Binding-site contacts:
Ligand atom O7 contacts residue HIS1076 of chain 1.A at 4.3 Å.
Ligand atom C2 contacts residue THR1075 of chain 1.A at 3.9 Å.
Ligand atom O6 contacts residue ASN1073 of chain 1.A at 4.4 Å.
Ligand atom C5 contacts residue ASN1073 of chain 1.A at 4.1 Å.
Ligand atom O5 contacts residue ASN1073 of chain 1.A at 2.8 Å (h-bond).
Ligand atom C1 contacts residue ASN1073 of chain 1.A at 2.9 Å.
Ligand atom C6 contacts residue ASN1073 of chain 1.A at 4.5 Å.
Ligand atom C8 contacts residue THR1075 of chain 1.A at 4.2 Å.
Ligand atom C7 contacts residue THR1075 of chain 1.A at 4.0 Å.
Ligand atom C5 contacts residue HIS1076 of chain 1.A at 3.5 Å.
Ligand atom N2 contacts residue THR1075 of chain 1.A at 3.4 Å (h-bond).
Ligand atom O7 contacts residue ASN1073 of chain 1.A at 4.3 Å.
Ligand atom C8 contacts residue HIS1076 of chain 1.A at 4.5 Å.
Ligand atom C2 contacts residue ASN1073 of chain 1.A at 4.3 Å.
Ligand atom O5 contacts residue HIS1076 of chain 1.A at 3.8 Å.
Ligand atom C1 contacts residue HIS1076 of chain 1.A at 3.6 Å.
Ligand atom C6 contacts residue HIS1076 of chain 1.A at 4.3 Å.
Ligand atom C3 contacts residue THR1075 of chain 1.A at 4.3 Å.
Ligand atom C1 contacts residue THR1075 of chain 1.A at 3.4 Å.

The small molecule below binds the protein below.
Small molecule (SMILES): CC(=O)N[C@H]1[C@H](O[C@H]2[C@H](O)[C@@H](NC(C)=O)CO[C@@H]2CO)O[C@H](CO)[C@@H](O)[C@@H]1O

Sequence of chain 1.A:
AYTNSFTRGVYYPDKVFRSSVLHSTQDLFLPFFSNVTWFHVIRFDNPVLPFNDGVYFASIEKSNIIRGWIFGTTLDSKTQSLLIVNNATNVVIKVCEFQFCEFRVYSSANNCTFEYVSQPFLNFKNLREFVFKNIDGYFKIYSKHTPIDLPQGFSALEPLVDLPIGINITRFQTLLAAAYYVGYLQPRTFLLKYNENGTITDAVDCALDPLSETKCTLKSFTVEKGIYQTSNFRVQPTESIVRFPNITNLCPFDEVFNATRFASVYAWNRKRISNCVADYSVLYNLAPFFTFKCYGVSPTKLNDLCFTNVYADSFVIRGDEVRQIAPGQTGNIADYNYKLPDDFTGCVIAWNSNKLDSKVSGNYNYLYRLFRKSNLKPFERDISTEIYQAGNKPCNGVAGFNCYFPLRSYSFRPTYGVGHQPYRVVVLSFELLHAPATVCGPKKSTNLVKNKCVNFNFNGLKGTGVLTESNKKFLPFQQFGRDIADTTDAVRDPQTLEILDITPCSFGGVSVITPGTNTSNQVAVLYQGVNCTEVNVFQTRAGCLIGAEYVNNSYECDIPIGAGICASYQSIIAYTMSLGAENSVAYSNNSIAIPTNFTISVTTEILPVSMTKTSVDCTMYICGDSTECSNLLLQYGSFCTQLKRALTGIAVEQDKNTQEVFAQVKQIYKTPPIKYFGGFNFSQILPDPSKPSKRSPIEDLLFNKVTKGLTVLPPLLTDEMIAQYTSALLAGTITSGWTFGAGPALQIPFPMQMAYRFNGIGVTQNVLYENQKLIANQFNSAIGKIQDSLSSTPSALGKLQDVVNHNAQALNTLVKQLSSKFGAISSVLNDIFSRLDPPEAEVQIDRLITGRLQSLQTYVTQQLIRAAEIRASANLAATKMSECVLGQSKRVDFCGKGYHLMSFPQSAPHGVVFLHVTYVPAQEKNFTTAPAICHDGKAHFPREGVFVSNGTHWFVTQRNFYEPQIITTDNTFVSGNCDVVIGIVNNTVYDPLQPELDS